The small molecule below binds the protein below.
Small molecule (SMILES): CCOC(=O)c1cn(C)c(=O)cc1Cl

Sequence of chain 1.A:
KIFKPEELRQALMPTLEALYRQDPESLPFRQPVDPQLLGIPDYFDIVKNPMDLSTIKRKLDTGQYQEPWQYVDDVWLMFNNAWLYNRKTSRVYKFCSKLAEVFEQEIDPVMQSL

Binding-site contacts:
Ligand atom C04 contacts residue TYR24 of chain 1.A at 3.4 Å (hydrophobic).
Ligand atom C02 contacts residue LYS61 of chain 1.A at 3.6 Å.
Ligand atom C02 contacts residue TYR24 of chain 1.A at 4.0 Å (hydrophobic).
Ligand atom C01 contacts residue TYR24 of chain 1.A at 3.4 Å (hydrophobic).
Ligand atom O11 contacts residue TYR24 of chain 1.A at 4.3 Å.
Ligand atom O05 contacts residue TYR24 of chain 1.A at 3.3 Å.
Ligand atom O03 contacts residue LYS61 of chain 1.A at 3.5 Å.
Ligand atom C12 contacts residue TYR24 of chain 1.A at 3.6 Å (hydrophobic).
Ligand atom CL contacts residue ARG34 of chain 1.A at 4.1 Å.
Ligand atom O03 contacts residue TYR24 of chain 1.A at 3.6 Å.
Ligand atom CL contacts residue TYR24 of chain 1.A at 3.7 Å.
Ligand atom C07 contacts residue TYR24 of chain 1.A at 3.4 Å (hydrophobic).
Ligand atom N08 contacts residue TYR24 of chain 1.A at 3.4 Å.
Ligand atom C09 contacts residue TYR24 of chain 1.A at 3.8 Å (hydrophobic).
Ligand atom C13 contacts residue TYR24 of chain 1.A at 3.3 Å (hydrophobic).
Ligand atom C02 contacts residue MET17 of chain 1.A at 4.3 Å (hydrophobic).
Ligand atom C02 contacts residue GLU21 of chain 1.A at 3.6 Å.
Ligand atom C01 contacts residue LEU20 of chain 1.A at 4.0 Å (hydrophobic).
Ligand atom C06 contacts residue TYR24 of chain 1.A at 3.3 Å (hydrophobic).
Ligand atom C01 contacts residue GLU21 of chain 1.A at 3.5 Å.
Ligand atom C12 contacts residue ARG34 of chain 1.A at 4.0 Å.
Ligand atom C10 contacts residue TYR24 of chain 1.A at 3.7 Å (hydrophobic).
Ligand atom C01 contacts residue MET17 of chain 1.A at 3.4 Å (hydrophobic).
Ligand atom C09 contacts residue LYS61 of chain 1.A at 4.5 Å.
Ligand atom C01 contacts residue LYS61 of chain 1.A at 3.8 Å.
Ligand atom C07 contacts residue LYS61 of chain 1.A at 4.1 Å.